Binding-site contacts:
Ligand atom O3 contacts residue NAG1 of chain 2.X at 3.3 Å (h-bond).
Ligand atom N2 contacts residue SER333 of chain 2.D at 4.3 Å.
Ligand atom C5 contacts residue ASN332 of chain 2.D at 3.7 Å.
Ligand atom C2 contacts residue NAG1 of chain 2.X at 4.1 Å.
Ligand atom C7 contacts residue SER357 of chain 2.D at 4.0 Å.
Ligand atom C7 contacts residue ASN355 of chain 2.D at 4.5 Å.
Ligand atom C7 contacts residue ASN332 of chain 2.D at 3.4 Å.
Ligand atom C7 contacts residue NAG1 of chain 2.X at 3.5 Å.
Ligand atom O7 contacts residue SER357 of chain 2.D at 3.2 Å (h-bond).
Ligand atom C1 contacts residue SER357 of chain 2.D at 3.7 Å.
Ligand atom C4 contacts residue NAG1 of chain 2.X at 4.0 Å.
Ligand atom O7 contacts residue ASN355 of chain 2.D at 3.4 Å (h-bond).
Ligand atom C2 contacts residue ASN332 of chain 2.D at 2.4 Å.
Ligand atom O5 contacts residue ASN332 of chain 2.D at 2.4 Å (h-bond).
Ligand atom O5 contacts residue SER357 of chain 2.D at 4.0 Å.
Ligand atom N2 contacts residue SER357 of chain 2.D at 4.3 Å.
Ligand atom C3 contacts residue NAG1 of chain 2.X at 4.2 Å.
Ligand atom C2 contacts residue SER357 of chain 2.D at 3.9 Å.
Ligand atom O7 contacts residue NAG1 of chain 2.X at 2.7 Å (h-bond).
Ligand atom C8 contacts residue NAG1 of chain 2.X at 3.7 Å.
Ligand atom C8 contacts residue THR341 of chain 2.D at 4.1 Å.
Ligand atom C3 contacts residue ASN332 of chain 2.D at 3.8 Å.
Ligand atom N2 contacts residue NAG1 of chain 2.X at 4.2 Å.
Ligand atom C1 contacts residue SER333 of chain 2.D at 4.3 Å.
Ligand atom O4 contacts residue NAG1 of chain 2.X at 4.4 Å.
Ligand atom C1 contacts residue ASN332 of chain 2.D at 1.4 Å.
Ligand atom C8 contacts residue ASN332 of chain 2.D at 4.5 Å.
Ligand atom C4 contacts residue ASN332 of chain 2.D at 4.2 Å.
Ligand atom N2 contacts residue ASN332 of chain 2.D at 2.9 Å (h-bond).
Ligand atom O7 contacts residue ASN332 of chain 2.D at 3.5 Å (h-bond).

This small molecule binds to this protein.
Small molecule (SMILES): CC(=O)N[C@@H]1[C@@H](O)[C@H](O)[C@@H](CO)O[C@H]1O

Sequence of chain 2.D:
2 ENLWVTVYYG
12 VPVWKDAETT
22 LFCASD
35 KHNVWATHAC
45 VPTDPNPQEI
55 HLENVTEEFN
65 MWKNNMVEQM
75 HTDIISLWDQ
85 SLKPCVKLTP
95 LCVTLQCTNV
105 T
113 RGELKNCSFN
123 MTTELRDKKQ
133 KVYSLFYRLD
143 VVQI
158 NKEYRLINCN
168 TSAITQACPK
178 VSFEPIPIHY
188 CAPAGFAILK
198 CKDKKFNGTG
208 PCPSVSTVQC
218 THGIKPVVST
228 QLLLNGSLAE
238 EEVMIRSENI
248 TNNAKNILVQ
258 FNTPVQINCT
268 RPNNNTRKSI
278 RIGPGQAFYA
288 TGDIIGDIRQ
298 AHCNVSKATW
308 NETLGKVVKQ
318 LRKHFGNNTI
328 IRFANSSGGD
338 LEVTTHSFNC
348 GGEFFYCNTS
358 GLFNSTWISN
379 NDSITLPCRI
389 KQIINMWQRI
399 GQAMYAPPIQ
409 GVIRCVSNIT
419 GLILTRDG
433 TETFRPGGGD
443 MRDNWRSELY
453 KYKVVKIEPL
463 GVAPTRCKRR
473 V